Sequence of chain 1.A:
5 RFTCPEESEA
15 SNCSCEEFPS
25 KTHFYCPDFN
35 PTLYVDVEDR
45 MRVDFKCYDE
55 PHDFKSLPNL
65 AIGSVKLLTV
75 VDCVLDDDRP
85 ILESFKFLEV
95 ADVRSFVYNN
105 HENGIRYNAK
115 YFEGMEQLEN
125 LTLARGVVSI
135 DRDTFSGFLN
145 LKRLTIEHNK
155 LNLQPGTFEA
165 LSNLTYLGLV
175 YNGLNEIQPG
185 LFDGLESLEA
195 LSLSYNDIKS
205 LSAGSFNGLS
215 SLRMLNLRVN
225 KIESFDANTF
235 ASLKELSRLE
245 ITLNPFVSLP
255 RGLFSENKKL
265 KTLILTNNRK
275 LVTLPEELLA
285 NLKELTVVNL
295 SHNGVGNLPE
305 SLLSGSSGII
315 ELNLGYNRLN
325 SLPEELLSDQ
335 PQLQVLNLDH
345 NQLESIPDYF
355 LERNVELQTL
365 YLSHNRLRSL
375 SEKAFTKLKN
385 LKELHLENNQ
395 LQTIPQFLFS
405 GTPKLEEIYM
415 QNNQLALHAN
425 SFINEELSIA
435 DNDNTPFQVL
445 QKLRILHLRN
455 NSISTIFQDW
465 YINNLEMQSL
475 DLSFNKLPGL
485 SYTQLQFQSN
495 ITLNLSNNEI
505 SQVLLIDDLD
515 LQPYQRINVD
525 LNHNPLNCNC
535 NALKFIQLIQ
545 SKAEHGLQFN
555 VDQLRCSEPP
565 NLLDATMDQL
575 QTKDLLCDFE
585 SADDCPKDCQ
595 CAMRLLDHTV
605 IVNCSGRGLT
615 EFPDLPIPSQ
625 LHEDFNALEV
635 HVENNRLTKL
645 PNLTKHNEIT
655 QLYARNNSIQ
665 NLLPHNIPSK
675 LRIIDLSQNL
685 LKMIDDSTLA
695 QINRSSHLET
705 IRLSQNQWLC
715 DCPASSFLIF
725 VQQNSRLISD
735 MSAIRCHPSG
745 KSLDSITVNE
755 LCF

A protein and the small-molecule ligand that binds it are described below.
Small molecule (SMILES): CC(=O)N[C@@H]1[C@@H](O)[C@H](O)[C@@H](CO)O[C@H]1O

Binding-site contacts:
Ligand atom C8 contacts residue ASN167 of chain 1.A at 4.4 Å.
Ligand atom N2 contacts residue SER166 of chain 1.A at 3.8 Å.
Ligand atom N2 contacts residue ASN167 of chain 1.A at 2.9 Å (h-bond).
Ligand atom C7 contacts residue LEU143 of chain 1.A at 3.8 Å (hydrophobic).
Ligand atom C2 contacts residue ASN167 of chain 1.A at 2.5 Å.
Ligand atom O7 contacts residue LEU143 of chain 1.A at 3.5 Å.
Ligand atom O7 contacts residue PHE142 of chain 1.A at 4.5 Å.
Ligand atom C5 contacts residue ASN167 of chain 1.A at 3.7 Å.
Ligand atom C4 contacts residue ASN167 of chain 1.A at 4.2 Å.
Ligand atom O5 contacts residue ASN167 of chain 1.A at 2.4 Å (h-bond).
Ligand atom C8 contacts residue LEU143 of chain 1.A at 4.2 Å (hydrophobic).
Ligand atom C7 contacts residue SER166 of chain 1.A at 4.1 Å.
Ligand atom C3 contacts residue ASN167 of chain 1.A at 3.8 Å.
Ligand atom C7 contacts residue ASN144 of chain 1.A at 3.9 Å.
Ligand atom C8 contacts residue ALA164 of chain 1.A at 4.3 Å (hydrophobic).
Ligand atom C8 contacts residue SER166 of chain 1.A at 3.9 Å.
Ligand atom O3 contacts residue LEU143 of chain 1.A at 4.2 Å.
Ligand atom O7 contacts residue ASN144 of chain 1.A at 2.6 Å (h-bond).
Ligand atom C7 contacts residue ASN167 of chain 1.A at 3.2 Å.
Ligand atom C1 contacts residue ASN167 of chain 1.A at 1.4 Å.
Ligand atom C1 contacts residue SER166 of chain 1.A at 4.3 Å.
Ligand atom O7 contacts residue ASN167 of chain 1.A at 3.2 Å (h-bond).
Ligand atom C8 contacts residue PHE142 of chain 1.A at 4.2 Å (hydrophobic).
Ligand atom N2 contacts residue LEU143 of chain 1.A at 4.4 Å.